Binding-site contacts:
Ligand atom C9 contacts residue ARG297 of chain 1.A at 3.6 Å.
Ligand atom C48 contacts residue ASP94 of chain 1.A at 3.5 Å.
Ligand atom N35 contacts residue GLY292 of chain 1.A at 3.1 Å (h-bond).
Ligand atom C57 contacts residue TYR133 of chain 1.A at 3.6 Å (hydrophobic).
Ligand atom C4 contacts residue THR293 of chain 1.A at 3.6 Å.
Ligand atom O63 contacts residue SER97 of chain 1.A at 3.5 Å.
Ligand atom C14 contacts residue THR294 of chain 1.A at 3.4 Å.
Ligand atom C56 contacts residue PHE170 of chain 1.A at 3.6 Å (hydrophobic).
Ligand atom N39 contacts residue ASP290 of chain 1.A at 2.8 Å (salt-bridge).
Ligand atom C15 contacts residue GLY73 of chain 1.A at 3.6 Å.
Ligand atom C18 contacts residue GLY292 of chain 1.A at 3.2 Å.
Ligand atom N2 contacts residue THR134 of chain 1.A at 3.3 Å.
Ligand atom C69 contacts residue PRO132 of chain 1.A at 3.4 Å (hydrophobic).
Ligand atom C67 contacts residue GLY96 of chain 1.A at 3.1 Å.
Ligand atom C6 contacts residue THR293 of chain 1.A at 3.6 Å.
Ligand atom C14 contacts residue GLY73 of chain 1.A at 3.4 Å.
Ligand atom C77 contacts residue VAL131 of chain 1.A at 3.6 Å (hydrophobic).
Ligand atom C37 contacts residue ASP94 of chain 1.A at 3.6 Å.
Ligand atom O63 contacts residue ASP94 of chain 1.A at 2.6 Å (salt-bridge).
Ligand atom F2 contacts residue ILE172 of chain 1.A at 3.6 Å.
Ligand atom C53 contacts residue LEU92 of chain 1.A at 3.6 Å (hydrophobic).
Ligand atom C2 contacts residue GLY292 of chain 1.A at 3.2 Å.
Ligand atom C55 contacts residue PHE170 of chain 1.A at 3.6 Å (hydrophobic).
Ligand atom F2 contacts residue TRP177 of chain 1.A at 3.4 Å.
Ligand atom C9 contacts residue SO41 of chain 1.D at 3.6 Å.
Ligand atom O46 contacts residue TYR133 of chain 1.A at 3.6 Å.
Ligand atom N39 contacts residue GLY96 of chain 1.A at 3.0 Å (h-bond).
Ligand atom C7 contacts residue ARG297 of chain 1.A at 3.5 Å.
Ligand atom N2 contacts residue ARG297 of chain 1.A at 3.3 Å (salt-bridge).
Ligand atom F1 contacts residue PHE170 of chain 1.A at 3.4 Å.
Ligand atom F1 contacts residue GLY136 of chain 1.A at 3.6 Å.
Ligand atom C42 contacts residue GLY96 of chain 1.A at 3.4 Å.
Ligand atom C38 contacts residue ASP290 of chain 1.A at 3.3 Å.
Ligand atom O33 contacts residue THR294 of chain 1.A at 3.1 Å (h-bond).
Ligand atom F1 contacts residue LYS169 of chain 1.A at 3.6 Å.
Ligand atom O63 contacts residue GLY96 of chain 1.A at 3.5 Å (h-bond).
Ligand atom C8 contacts residue SER72 of chain 1.A at 3.6 Å.
Ligand atom C9 contacts residue GLN135 of chain 1.A at 3.5 Å.
Ligand atom C53 contacts residue GLY292 of chain 1.A at 3.4 Å.
Ligand atom C71 contacts residue THR134 of chain 1.A at 3.6 Å.

Sequence of chain 1.A:
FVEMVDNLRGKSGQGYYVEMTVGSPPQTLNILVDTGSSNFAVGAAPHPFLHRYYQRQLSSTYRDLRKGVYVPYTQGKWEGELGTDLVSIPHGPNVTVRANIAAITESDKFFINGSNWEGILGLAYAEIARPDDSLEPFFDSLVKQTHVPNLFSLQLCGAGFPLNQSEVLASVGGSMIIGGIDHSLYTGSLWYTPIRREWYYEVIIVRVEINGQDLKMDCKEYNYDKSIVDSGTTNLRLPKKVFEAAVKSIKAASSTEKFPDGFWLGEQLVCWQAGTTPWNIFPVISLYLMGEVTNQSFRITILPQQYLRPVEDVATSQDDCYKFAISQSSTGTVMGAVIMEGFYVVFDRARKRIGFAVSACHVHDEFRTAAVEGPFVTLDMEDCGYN

This protein binds this small molecule.
Small molecule (SMILES): CCCCN(C)C(=O)n1cc(C(=O)N[C@@H](Cc2cc(F)cc(F)c2)[C@H](O)CNCc2cccc(OC)c2)c2cc(C#N)ccc21